Sequence of chain 4.F:
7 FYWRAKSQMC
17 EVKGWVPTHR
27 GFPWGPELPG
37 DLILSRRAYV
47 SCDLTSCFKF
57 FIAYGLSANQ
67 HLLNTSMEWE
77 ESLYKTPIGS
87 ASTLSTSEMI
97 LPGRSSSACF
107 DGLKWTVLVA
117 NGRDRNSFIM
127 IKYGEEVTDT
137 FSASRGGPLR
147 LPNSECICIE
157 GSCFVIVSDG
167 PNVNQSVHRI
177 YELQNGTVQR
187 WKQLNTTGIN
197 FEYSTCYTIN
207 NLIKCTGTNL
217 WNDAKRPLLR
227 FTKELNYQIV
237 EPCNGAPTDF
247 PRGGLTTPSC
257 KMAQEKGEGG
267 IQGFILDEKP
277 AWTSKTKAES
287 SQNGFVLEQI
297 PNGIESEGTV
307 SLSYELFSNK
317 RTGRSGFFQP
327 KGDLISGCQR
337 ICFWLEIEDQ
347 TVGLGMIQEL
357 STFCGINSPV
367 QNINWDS

The small molecule below binds the protein below.
Small molecule (SMILES): CC(=O)N[C@@H]1[C@@H](O)[C@H](O)[C@@H](CO)O[C@H]1O

Binding-site contacts:
Ligand atom C1 contacts residue ASN170 of chain 4.F at 1.4 Å.
Ligand atom C6 contacts residue ASN168 of chain 4.F at 4.0 Å.
Ligand atom C7 contacts residue ASN170 of chain 4.F at 3.4 Å.
Ligand atom C3 contacts residue ASN170 of chain 4.F at 3.7 Å.
Ligand atom C5 contacts residue ASN168 of chain 4.F at 4.3 Å.
Ligand atom O5 contacts residue ASN168 of chain 4.F at 4.4 Å.
Ligand atom C4 contacts residue ASN170 of chain 4.F at 4.1 Å.
Ligand atom O7 contacts residue ASN170 of chain 4.F at 3.5 Å (h-bond).
Ligand atom N2 contacts residue ASN170 of chain 4.F at 2.8 Å (h-bond).
Ligand atom C2 contacts residue ASN170 of chain 4.F at 2.3 Å.
Ligand atom C5 contacts residue ASN170 of chain 4.F at 3.7 Å.
Ligand atom O5 contacts residue ASN170 of chain 4.F at 2.4 Å (h-bond).